Sequence of chain 1.B:
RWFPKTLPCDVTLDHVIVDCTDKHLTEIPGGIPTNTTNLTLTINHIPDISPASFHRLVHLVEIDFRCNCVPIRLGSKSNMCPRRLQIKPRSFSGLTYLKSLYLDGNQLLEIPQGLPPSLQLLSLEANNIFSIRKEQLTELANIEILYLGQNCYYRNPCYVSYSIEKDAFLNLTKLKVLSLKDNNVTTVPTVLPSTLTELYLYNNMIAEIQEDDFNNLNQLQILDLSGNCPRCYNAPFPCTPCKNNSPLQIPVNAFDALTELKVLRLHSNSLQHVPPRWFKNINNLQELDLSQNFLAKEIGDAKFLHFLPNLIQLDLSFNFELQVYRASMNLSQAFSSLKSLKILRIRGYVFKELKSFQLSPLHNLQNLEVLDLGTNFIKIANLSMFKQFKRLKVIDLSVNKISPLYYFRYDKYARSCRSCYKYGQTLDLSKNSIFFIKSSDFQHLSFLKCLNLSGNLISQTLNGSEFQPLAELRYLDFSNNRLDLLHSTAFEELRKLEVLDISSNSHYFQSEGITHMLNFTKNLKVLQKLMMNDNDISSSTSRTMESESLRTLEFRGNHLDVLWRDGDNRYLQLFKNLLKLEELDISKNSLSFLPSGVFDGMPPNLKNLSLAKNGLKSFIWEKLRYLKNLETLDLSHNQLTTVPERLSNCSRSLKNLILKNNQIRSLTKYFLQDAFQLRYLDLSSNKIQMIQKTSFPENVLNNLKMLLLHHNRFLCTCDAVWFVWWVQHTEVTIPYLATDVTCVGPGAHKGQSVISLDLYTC

This small molecule binds to this protein.
Small molecule (SMILES): CC(=O)N[C@@H]1[C@@H](O)[C@H](O)[C@@H](CO)O[C@H]1O

Binding-site contacts:
Ligand atom C8 contacts residue ILE26 of chain 1.B at 4.0 Å (hydrophobic).
Ligand atom O7 contacts residue GLU71 of chain 1.B at 3.8 Å.
Ligand atom C3 contacts residue ASN47 of chain 1.B at 3.9 Å.
Ligand atom C5 contacts residue ASN47 of chain 1.B at 3.8 Å.
Ligand atom N2 contacts residue ASN47 of chain 1.B at 3.0 Å (h-bond).
Ligand atom C2 contacts residue GLU71 of chain 1.B at 3.9 Å.
Ligand atom C1 contacts residue GLU71 of chain 1.B at 3.9 Å.
Ligand atom O5 contacts residue VAL70 of chain 1.B at 3.9 Å.
Ligand atom C1 contacts residue ASN47 of chain 1.B at 1.5 Å.
Ligand atom C5 contacts residue GLU71 of chain 1.B at 3.9 Å.
Ligand atom C7 contacts residue ASN47 of chain 1.B at 3.3 Å.
Ligand atom C1 contacts residue VAL70 of chain 1.B at 4.5 Å (hydrophobic).
Ligand atom O6 contacts residue GLU71 of chain 1.B at 2.7 Å (salt-bridge).
Ligand atom C5 contacts residue VAL70 of chain 1.B at 4.5 Å (hydrophobic).
Ligand atom C4 contacts residue ASN47 of chain 1.B at 4.4 Å.
Ligand atom C6 contacts residue SER109 of chain 1.B at 3.8 Å.
Ligand atom O6 contacts residue VAL70 of chain 1.B at 4.0 Å.
Ligand atom C3 contacts residue GLU71 of chain 1.B at 4.5 Å.
Ligand atom O6 contacts residue SER109 of chain 1.B at 2.9 Å (h-bond).
Ligand atom C1 contacts residue HIS24 of chain 1.B at 4.0 Å.
Ligand atom O7 contacts residue ASN47 of chain 1.B at 3.2 Å (h-bond).
Ligand atom C6 contacts residue GLU71 of chain 1.B at 3.9 Å.
Ligand atom O5 contacts residue ASN47 of chain 1.B at 2.4 Å (h-bond).
Ligand atom O5 contacts residue GLU71 of chain 1.B at 3.3 Å (salt-bridge).
Ligand atom C4 contacts residue GLU71 of chain 1.B at 3.9 Å.
Ligand atom C2 contacts residue ASN47 of chain 1.B at 2.5 Å.
Ligand atom O5 contacts residue HIS24 of chain 1.B at 4.4 Å.
Ligand atom C6 contacts residue VAL70 of chain 1.B at 4.4 Å (hydrophobic).